Binding-site contacts:
Ligand atom O5 contacts residue ASN294 of chain 1.A at 2.4 Å (h-bond).
Ligand atom C3 contacts residue ASN294 of chain 1.A at 3.8 Å.
Ligand atom O5 contacts residue GLY310 of chain 1.A at 3.2 Å.
Ligand atom C2 contacts residue ASN294 of chain 1.A at 2.4 Å.
Ligand atom O6 contacts residue SER41 of chain 1.A at 3.4 Å (h-bond).
Ligand atom C1 contacts residue GLY310 of chain 1.A at 3.9 Å.
Ligand atom C1 contacts residue SER41 of chain 1.A at 4.0 Å.
Ligand atom C8 contacts residue ASN294 of chain 1.A at 3.8 Å.
Ligand atom C5 contacts residue ASN294 of chain 1.A at 3.7 Å.
Ligand atom C6 contacts residue GLY310 of chain 1.A at 3.6 Å.
Ligand atom C7 contacts residue ASN294 of chain 1.A at 3.5 Å.
Ligand atom C1 contacts residue ASN294 of chain 1.A at 1.4 Å.
Ligand atom C4 contacts residue ASN294 of chain 1.A at 4.2 Å.
Ligand atom O5 contacts residue SER41 of chain 1.A at 3.8 Å.
Ligand atom O6 contacts residue SER311 of chain 1.A at 4.5 Å.
Ligand atom C6 contacts residue SER41 of chain 1.A at 4.3 Å.
Ligand atom O6 contacts residue GLY310 of chain 1.A at 2.5 Å (h-bond).
Ligand atom C5 contacts residue GLY310 of chain 1.A at 4.1 Å.
Ligand atom N2 contacts residue ASN294 of chain 1.A at 2.9 Å (h-bond).
Ligand atom C5 contacts residue SER41 of chain 1.A at 3.9 Å.
Ligand atom O7 contacts residue ASN294 of chain 1.A at 3.5 Å (h-bond).

Sequence of chain 1.A:
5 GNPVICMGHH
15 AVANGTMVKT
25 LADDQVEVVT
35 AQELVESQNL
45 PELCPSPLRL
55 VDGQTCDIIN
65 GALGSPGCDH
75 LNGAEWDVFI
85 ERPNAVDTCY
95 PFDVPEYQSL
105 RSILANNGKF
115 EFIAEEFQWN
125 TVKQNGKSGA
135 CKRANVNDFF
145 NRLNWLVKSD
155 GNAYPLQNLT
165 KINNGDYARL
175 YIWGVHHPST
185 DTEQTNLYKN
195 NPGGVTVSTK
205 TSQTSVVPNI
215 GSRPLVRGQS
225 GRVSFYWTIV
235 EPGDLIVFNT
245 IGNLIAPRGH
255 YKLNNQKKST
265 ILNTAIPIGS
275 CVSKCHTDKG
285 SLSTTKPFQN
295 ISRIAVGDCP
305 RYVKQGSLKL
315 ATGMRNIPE

A small-molecule ligand and the protein it binds are described below.
Small molecule (SMILES): CC(=O)N[C@@H]1[C@@H](O)[C@H](O)[C@@H](CO)O[C@H]1O